Binding-site contacts:
Ligand atom C2 contacts residue ASN54 of chain 1.A at 2.5 Å.
Ligand atom N2 contacts residue ASN54 of chain 1.A at 2.9 Å (h-bond).
Ligand atom C1 contacts residue ASN54 of chain 1.A at 1.4 Å.
Ligand atom C4 contacts residue ASN54 of chain 1.A at 4.3 Å.
Ligand atom C6 contacts residue ARG11 of chain 1.A at 4.2 Å.
Ligand atom C5 contacts residue ASN54 of chain 1.A at 3.7 Å.
Ligand atom O5 contacts residue ARG11 of chain 1.A at 3.9 Å.
Ligand atom C7 contacts residue ASN54 of chain 1.A at 3.4 Å.
Ligand atom C8 contacts residue ASN54 of chain 1.A at 4.5 Å.
Ligand atom C1 contacts residue ARG11 of chain 1.A at 3.6 Å.
Ligand atom C3 contacts residue ASN54 of chain 1.A at 3.8 Å.
Ligand atom C5 contacts residue ARG11 of chain 1.A at 3.7 Å.
Ligand atom O7 contacts residue ASN54 of chain 1.A at 3.5 Å (h-bond).
Ligand atom O5 contacts residue ASN54 of chain 1.A at 2.4 Å (h-bond).

Sequence of chain 1.A:
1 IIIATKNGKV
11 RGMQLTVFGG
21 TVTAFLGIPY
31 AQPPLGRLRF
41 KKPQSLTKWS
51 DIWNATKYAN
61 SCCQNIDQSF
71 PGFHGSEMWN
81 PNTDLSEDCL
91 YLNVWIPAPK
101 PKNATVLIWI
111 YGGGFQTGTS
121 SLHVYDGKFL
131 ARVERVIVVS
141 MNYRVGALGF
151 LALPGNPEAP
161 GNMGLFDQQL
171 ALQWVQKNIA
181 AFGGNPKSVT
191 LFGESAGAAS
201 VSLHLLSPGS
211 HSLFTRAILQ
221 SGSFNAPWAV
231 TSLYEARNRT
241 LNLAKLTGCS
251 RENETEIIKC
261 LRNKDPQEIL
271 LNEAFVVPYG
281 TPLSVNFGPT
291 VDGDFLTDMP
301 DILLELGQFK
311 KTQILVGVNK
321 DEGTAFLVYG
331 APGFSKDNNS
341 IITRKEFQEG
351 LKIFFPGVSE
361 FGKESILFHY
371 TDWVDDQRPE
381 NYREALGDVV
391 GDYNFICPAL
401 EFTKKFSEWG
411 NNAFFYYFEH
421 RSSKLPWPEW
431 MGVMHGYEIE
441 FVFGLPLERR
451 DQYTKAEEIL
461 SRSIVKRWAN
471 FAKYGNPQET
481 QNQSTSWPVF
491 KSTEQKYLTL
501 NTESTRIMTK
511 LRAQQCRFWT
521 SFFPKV

The small molecule below binds the protein below.
Small molecule (SMILES): CC(=O)N[C@H]1CO[C@H](CO[C@@H]2O[C@@H](C)[C@@H](O)[C@@H](O)[C@@H]2O)[C@@H](O)[C@@H]1O